Binding-site contacts:
Ligand atom O6 contacts residue ASN603 of chain 1.C at 4.5 Å.
Ligand atom C8 contacts residue THR605 of chain 1.C at 3.5 Å.
Ligand atom C1 contacts residue ASN603 of chain 1.C at 1.4 Å.
Ligand atom C7 contacts residue GLN631 of chain 1.C at 4.2 Å.
Ligand atom C8 contacts residue CYS604 of chain 1.C at 3.3 Å (hydrophobic).
Ligand atom C3 contacts residue ASN603 of chain 1.C at 3.8 Å.
Ligand atom O7 contacts residue GLN631 of chain 1.C at 3.1 Å (h-bond).
Ligand atom C7 contacts residue CYS604 of chain 1.C at 4.4 Å (hydrophobic).
Ligand atom C8 contacts residue ASN603 of chain 1.C at 4.0 Å.
Ligand atom O5 contacts residue ASN603 of chain 1.C at 2.3 Å (h-bond).
Ligand atom C2 contacts residue ASN603 of chain 1.C at 2.5 Å.
Ligand atom C7 contacts residue ASN603 of chain 1.C at 3.3 Å.
Ligand atom C7 contacts residue THR605 of chain 1.C at 4.2 Å.
Ligand atom C5 contacts residue ASN603 of chain 1.C at 3.6 Å.
Ligand atom N2 contacts residue THR605 of chain 1.C at 4.3 Å.
Ligand atom N2 contacts residue ASN603 of chain 1.C at 3.0 Å (h-bond).
Ligand atom O7 contacts residue ASN603 of chain 1.C at 3.2 Å (h-bond).
Ligand atom C4 contacts residue ASN603 of chain 1.C at 4.2 Å.

A small-molecule ligand and the protein it binds are described below.
Small molecule (SMILES): CC(=O)N[C@@H]1[C@@H](O)[C@H](O)[C@@H](CO)O[C@H]1O

Sequence of chain 1.C:
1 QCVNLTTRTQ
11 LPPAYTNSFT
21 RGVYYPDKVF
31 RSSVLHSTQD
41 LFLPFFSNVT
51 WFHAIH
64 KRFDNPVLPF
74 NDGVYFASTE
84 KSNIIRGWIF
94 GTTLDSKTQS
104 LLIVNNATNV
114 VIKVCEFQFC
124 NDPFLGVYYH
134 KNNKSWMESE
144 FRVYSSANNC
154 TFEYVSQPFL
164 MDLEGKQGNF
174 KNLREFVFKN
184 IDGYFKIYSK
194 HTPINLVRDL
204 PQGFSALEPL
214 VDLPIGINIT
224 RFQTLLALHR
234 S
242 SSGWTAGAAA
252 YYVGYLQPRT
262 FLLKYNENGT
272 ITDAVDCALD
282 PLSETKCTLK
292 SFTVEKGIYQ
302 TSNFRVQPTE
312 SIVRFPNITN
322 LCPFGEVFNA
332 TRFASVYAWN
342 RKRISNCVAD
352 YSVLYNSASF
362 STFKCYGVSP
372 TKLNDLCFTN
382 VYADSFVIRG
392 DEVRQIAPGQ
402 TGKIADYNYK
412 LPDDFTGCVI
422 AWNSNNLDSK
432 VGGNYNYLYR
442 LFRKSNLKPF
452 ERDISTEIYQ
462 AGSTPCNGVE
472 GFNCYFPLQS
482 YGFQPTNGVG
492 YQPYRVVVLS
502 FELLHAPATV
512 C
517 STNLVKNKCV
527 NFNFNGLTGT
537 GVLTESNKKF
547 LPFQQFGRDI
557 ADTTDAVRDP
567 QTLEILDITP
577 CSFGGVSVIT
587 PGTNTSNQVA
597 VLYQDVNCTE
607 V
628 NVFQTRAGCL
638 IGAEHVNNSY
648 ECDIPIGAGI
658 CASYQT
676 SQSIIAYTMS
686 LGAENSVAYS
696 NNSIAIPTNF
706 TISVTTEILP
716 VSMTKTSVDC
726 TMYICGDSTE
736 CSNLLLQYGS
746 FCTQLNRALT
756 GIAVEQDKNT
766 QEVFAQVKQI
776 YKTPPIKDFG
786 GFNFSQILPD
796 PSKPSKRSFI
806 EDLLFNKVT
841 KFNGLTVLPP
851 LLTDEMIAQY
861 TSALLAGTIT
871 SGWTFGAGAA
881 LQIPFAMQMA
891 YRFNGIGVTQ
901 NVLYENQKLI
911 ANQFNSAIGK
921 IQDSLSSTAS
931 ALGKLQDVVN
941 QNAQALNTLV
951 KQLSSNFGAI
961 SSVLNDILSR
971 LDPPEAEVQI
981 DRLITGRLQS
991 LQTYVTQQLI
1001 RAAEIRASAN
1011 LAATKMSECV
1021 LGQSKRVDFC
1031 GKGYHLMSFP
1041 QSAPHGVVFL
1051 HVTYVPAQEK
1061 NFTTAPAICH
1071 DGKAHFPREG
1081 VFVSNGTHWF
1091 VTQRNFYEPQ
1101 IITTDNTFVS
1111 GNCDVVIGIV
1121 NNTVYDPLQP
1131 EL